Sequence of chain 1.A:
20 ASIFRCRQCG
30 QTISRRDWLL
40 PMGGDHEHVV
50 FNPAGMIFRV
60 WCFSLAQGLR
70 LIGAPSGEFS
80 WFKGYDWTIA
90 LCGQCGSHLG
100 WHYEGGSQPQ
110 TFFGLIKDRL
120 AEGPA

Binding-site contacts:
Ligand atom C07 contacts residue TRP100 of chain 1.A at 3.4 Å (hydrophobic).
Ligand atom C04 contacts residue TRP86 of chain 1.A at 3.7 Å (hydrophobic).
Ligand atom O05 contacts residue TRP86 of chain 1.A at 3.6 Å.
Ligand atom C06 contacts residue TRP86 of chain 1.A at 3.7 Å (hydrophobic).
Ligand atom C13 contacts residue PRO52 of chain 1.A at 3.8 Å (hydrophobic).
Ligand atom C06 contacts residue TRP100 of chain 1.A at 3.6 Å (hydrophobic).
Ligand atom O01 contacts residue PHE78 of chain 1.A at 3.6 Å.
Ligand atom C06 contacts residue TRP80 of chain 1.A at 3.7 Å (hydrophobic).
Ligand atom O16 contacts residue GLU77 of chain 1.A at 3.8 Å.
Ligand atom C14 contacts residue PRO52 of chain 1.A at 4.1 Å (hydrophobic).
Ligand atom O16 contacts residue PHE78 of chain 1.A at 3.6 Å.
Ligand atom C04 contacts residue TRP80 of chain 1.A at 3.4 Å (hydrophobic).
Ligand atom O05 contacts residue SER79 of chain 1.A at 3.4 Å.
Ligand atom O01 contacts residue ASN51 of chain 1.A at 3.6 Å.
Ligand atom O05 contacts residue TYR102 of chain 1.A at 2.8 Å (h-bond).
Ligand atom C08 contacts residue TRP80 of chain 1.A at 3.7 Å (hydrophobic).
Ligand atom O18 contacts residue TRP100 of chain 1.A at 3.7 Å.
Ligand atom C19 contacts residue ASN51 of chain 1.A at 3.5 Å.
Ligand atom O01 contacts residue PRO52 of chain 1.A at 3.5 Å.
Ligand atom C02 contacts residue PHE78 of chain 1.A at 3.7 Å (hydrophobic).
Ligand atom N03 contacts residue SER79 of chain 1.A at 4.2 Å.
Ligand atom C07 contacts residue TRP86 of chain 1.A at 3.5 Å (hydrophobic).
Ligand atom C12 contacts residue PRO52 of chain 1.A at 4.1 Å (hydrophobic).
Ligand atom C3 contacts residue ASN51 of chain 1.A at 3.4 Å.
Ligand atom O05 contacts residue TRP80 of chain 1.A at 3.0 Å (h-bond).
Ligand atom N03 contacts residue TRP80 of chain 1.A at 3.4 Å.
Ligand atom O01 contacts residue TRP80 of chain 1.A at 3.4 Å.
Ligand atom C02 contacts residue TRP80 of chain 1.A at 3.3 Å (hydrophobic).
Ligand atom C04 contacts residue TYR102 of chain 1.A at 3.5 Å (hydrophobic).
Ligand atom C4 contacts residue PRO52 of chain 1.A at 3.9 Å (hydrophobic).
Ligand atom N03 contacts residue PHE78 of chain 1.A at 2.9 Å (h-bond).
Ligand atom C06 contacts residue TYR102 of chain 1.A at 3.6 Å (hydrophobic).
Ligand atom C04 contacts residue SER79 of chain 1.A at 4.1 Å.
Ligand atom O05 contacts residue PHE78 of chain 1.A at 3.7 Å.
Ligand atom C14 contacts residue ASN51 of chain 1.A at 3.8 Å.
Ligand atom C04 contacts residue PHE78 of chain 1.A at 3.7 Å (hydrophobic).
Ligand atom N09 contacts residue ASN51 of chain 1.A at 3.9 Å.
Ligand atom C08 contacts residue TRP100 of chain 1.A at 4.2 Å (hydrophobic).
Ligand atom O16 contacts residue TRP86 of chain 1.A at 3.4 Å.
Ligand atom O18 contacts residue ASN51 of chain 1.A at 3.0 Å (h-bond).

A protein and the small-molecule ligand that binds it are described below.
Small molecule (SMILES): O=C1CC[C@H](N2C(=O)c3ccccc3C2=O)C(=O)N1